The protein below binds the small molecule below.
Small molecule (SMILES): CC(=O)N[C@@H]1[C@@H](O)[C@H](O)[C@@H](CO)O[C@H]1O

Sequence of chain 1.A:
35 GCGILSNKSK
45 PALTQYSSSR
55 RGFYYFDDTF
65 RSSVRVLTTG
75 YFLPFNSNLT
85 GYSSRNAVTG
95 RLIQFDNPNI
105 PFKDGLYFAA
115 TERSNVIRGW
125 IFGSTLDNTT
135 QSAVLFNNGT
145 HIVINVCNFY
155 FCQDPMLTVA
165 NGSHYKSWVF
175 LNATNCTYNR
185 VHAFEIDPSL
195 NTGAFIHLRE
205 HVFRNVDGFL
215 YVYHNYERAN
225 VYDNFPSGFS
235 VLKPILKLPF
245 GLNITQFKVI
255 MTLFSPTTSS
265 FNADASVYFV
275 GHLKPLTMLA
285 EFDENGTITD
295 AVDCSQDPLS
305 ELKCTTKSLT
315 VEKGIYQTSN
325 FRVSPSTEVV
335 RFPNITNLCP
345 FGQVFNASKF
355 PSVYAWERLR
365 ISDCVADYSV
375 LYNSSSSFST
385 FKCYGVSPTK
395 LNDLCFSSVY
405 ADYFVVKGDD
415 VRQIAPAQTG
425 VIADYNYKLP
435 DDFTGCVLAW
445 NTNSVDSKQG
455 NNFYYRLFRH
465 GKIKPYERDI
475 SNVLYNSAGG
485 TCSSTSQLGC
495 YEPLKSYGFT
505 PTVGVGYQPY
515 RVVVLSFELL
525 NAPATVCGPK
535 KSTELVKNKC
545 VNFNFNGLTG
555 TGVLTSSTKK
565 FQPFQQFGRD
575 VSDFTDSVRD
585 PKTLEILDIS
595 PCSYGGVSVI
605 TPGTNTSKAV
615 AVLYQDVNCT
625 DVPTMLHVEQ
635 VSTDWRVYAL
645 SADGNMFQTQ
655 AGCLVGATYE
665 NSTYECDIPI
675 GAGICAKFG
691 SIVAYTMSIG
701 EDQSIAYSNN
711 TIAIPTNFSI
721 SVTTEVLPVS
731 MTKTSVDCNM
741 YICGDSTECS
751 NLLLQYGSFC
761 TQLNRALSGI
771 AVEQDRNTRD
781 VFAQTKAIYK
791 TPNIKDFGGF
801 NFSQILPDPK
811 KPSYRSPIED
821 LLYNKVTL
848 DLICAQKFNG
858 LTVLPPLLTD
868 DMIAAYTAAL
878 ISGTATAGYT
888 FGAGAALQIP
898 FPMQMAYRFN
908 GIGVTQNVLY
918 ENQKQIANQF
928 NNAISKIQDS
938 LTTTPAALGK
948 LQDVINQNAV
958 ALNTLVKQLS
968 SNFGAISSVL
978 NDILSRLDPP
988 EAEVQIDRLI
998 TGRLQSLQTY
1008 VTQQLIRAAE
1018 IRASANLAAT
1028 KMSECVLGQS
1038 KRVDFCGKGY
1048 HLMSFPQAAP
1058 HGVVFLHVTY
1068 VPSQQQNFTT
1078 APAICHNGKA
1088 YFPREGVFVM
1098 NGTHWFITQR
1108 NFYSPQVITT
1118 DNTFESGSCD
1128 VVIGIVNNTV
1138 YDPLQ

Binding-site contacts:
Ligand atom C2 contacts residue ASN1134 of chain 1.A at 2.5 Å.
Ligand atom C3 contacts residue ASN1134 of chain 1.A at 3.8 Å.
Ligand atom C4 contacts residue ASN1134 of chain 1.A at 4.3 Å.
Ligand atom C5 contacts residue ASN1134 of chain 1.A at 3.7 Å.
Ligand atom C6 contacts residue ILE1132 of chain 1.A at 4.4 Å (hydrophobic).
Ligand atom N2 contacts residue ASN1134 of chain 1.A at 2.9 Å (h-bond).
Ligand atom O7 contacts residue ASN1134 of chain 1.A at 3.8 Å.
Ligand atom O6 contacts residue ILE1132 of chain 1.A at 3.6 Å (h-bond).
Ligand atom O5 contacts residue ASN1134 of chain 1.A at 2.4 Å (h-bond).
Ligand atom C7 contacts residue ASN1134 of chain 1.A at 3.5 Å.
Ligand atom C1 contacts residue ASN1134 of chain 1.A at 1.5 Å.